Binding-site contacts:
Ligand atom C contacts residue ASN175 of chain 2.A at 3.7 Å.
Ligand atom CG contacts residue ASN226 of chain 2.A at 3.7 Å.
Ligand atom O2P contacts residue TYR130 of chain 2.A at 2.7 Å (h-bond).
Ligand atom O2P contacts residue LYS49 of chain 2.A at 3.6 Å (salt-bridge).
Ligand atom N contacts residue GLU182 of chain 2.A at 3.4 Å (salt-bridge).
Ligand atom CB contacts residue LEU174 of chain 2.A at 3.4 Å (hydrophobic).
Ligand atom CB contacts residue ASN175 of chain 2.A at 3.7 Å.
Ligand atom OG contacts residue GLU182 of chain 2.A at 2.8 Å (salt-bridge).
Ligand atom O2P contacts residue ARG129 of chain 2.A at 2.9 Å (salt-bridge).
Ligand atom O contacts residue ASN226 of chain 2.A at 2.8 Å (h-bond).
Ligand atom O contacts residue VAL178 of chain 2.A at 3.0 Å.
Ligand atom P contacts residue LYS49 of chain 2.A at 3.7 Å.
Ligand atom O contacts residue LYS122 of chain 2.A at 3.0 Å (salt-bridge).
Ligand atom CZ contacts residue ILE219 of chain 2.A at 3.8 Å (hydrophobic).
Ligand atom OG contacts residue TRP230 of chain 2.A at 3.2 Å (h-bond).
Ligand atom ND1 contacts residue LEU222 of chain 2.A at 3.7 Å.
Ligand atom CA contacts residue ASN226 of chain 2.A at 3.5 Å.
Ligand atom CE1 contacts residue ILE219 of chain 2.A at 3.8 Å (hydrophobic).
Ligand atom O3P contacts residue ARG56 of chain 2.A at 3.1 Å (salt-bridge).
Ligand atom CD contacts residue LYS122 of chain 2.A at 3.9 Å.
Ligand atom O contacts residue LYS49 of chain 2.A at 3.8 Å.
Ligand atom O1P contacts residue ARG56 of chain 2.A at 3.6 Å (salt-bridge).
Ligand atom C contacts residue ASN226 of chain 2.A at 3.9 Å.
Ligand atom N contacts residue ASN226 of chain 2.A at 2.8 Å (h-bond).
Ligand atom O3P contacts residue LYS49 of chain 2.A at 2.6 Å (salt-bridge).
Ligand atom C contacts residue ASN226 of chain 2.A at 3.7 Å.
Ligand atom N contacts residue LEU174 of chain 2.A at 3.6 Å.
Ligand atom CB contacts residue GLU182 of chain 2.A at 3.4 Å.
Ligand atom CB contacts residue ASN226 of chain 2.A at 3.1 Å.
Ligand atom O contacts residue LEU174 of chain 2.A at 3.7 Å.
Ligand atom O1P contacts residue ARG129 of chain 2.A at 3.0 Å (salt-bridge).
Ligand atom CD2 contacts residue ASN226 of chain 2.A at 3.6 Å.
Ligand atom O contacts residue LYS49 of chain 2.A at 3.6 Å.
Ligand atom O contacts residue ASN175 of chain 2.A at 3.2 Å (h-bond).
Ligand atom C contacts residue LEU174 of chain 2.A at 3.9 Å (hydrophobic).
Ligand atom CA contacts residue ASN175 of chain 2.A at 3.6 Å.
Ligand atom CD1 contacts residue GLY171 of chain 2.A at 3.8 Å.
Ligand atom CA contacts residue ASN175 of chain 2.A at 3.8 Å.
Ligand atom N contacts residue ASN175 of chain 2.A at 2.9 Å (h-bond).
Ligand atom C contacts residue ASN175 of chain 2.A at 3.9 Å.

Sequence of chain 2.A:
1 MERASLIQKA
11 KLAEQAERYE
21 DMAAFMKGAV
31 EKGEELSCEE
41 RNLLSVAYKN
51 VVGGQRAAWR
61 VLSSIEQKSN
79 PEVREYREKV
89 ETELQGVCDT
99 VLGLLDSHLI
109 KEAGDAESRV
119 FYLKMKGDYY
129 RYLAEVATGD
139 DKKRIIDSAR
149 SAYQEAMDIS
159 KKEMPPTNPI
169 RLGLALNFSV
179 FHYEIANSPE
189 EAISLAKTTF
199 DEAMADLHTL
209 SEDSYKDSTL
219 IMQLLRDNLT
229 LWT

This protein binds this small molecule.
Small molecule (SMILES): C[C@@H](C=O)NC(=O)[C@@H]1CCCN1C(=O)[C@H](Cc1ccc(O)cc1)NC(=O)[C@H](COP(=O)(O)O)NC(=O)[C@H](Cc1cnc[nH]1)NC(=O)[C@@H](N)CO